A protein and the small-molecule ligand that binds it are described below.
Small molecule (SMILES): Nc1nc2c(ncn2[C@@H]2O[C@H](CO[P](=O)(O)O[P](=O)(O)NP(=O)(O)O)[C@@H](O)[C@H]2O)c(=O)[nH]1

Binding-site contacts:
Ligand atom O2' contacts residue PHE28 of chain 1.A at 3.2 Å.
Ligand atom O3A contacts residue GLY15 of chain 1.A at 3.2 Å (h-bond).
Ligand atom PB contacts residue MG1 of chain 1.D at 3.2 Å.
Ligand atom O2B contacts residue MG1 of chain 1.D at 2.1 Å.
Ligand atom O2B contacts residue SER17 of chain 1.A at 3.0 Å (h-bond).
Ligand atom O4' contacts residue LYS117 of chain 1.A at 3.2 Å (salt-bridge).
Ligand atom O2B contacts residue LYS16 of chain 1.A at 3.5 Å (salt-bridge).
Ligand atom N3B contacts residue GLY13 of chain 1.A at 3.1 Å (h-bond).
Ligand atom N2 contacts residue ASP119 of chain 1.A at 3.0 Å (salt-bridge).
Ligand atom N2 contacts residue LEU120 of chain 1.A at 3.5 Å.
Ligand atom O1B contacts residue GLY13 of chain 1.A at 3.5 Å (h-bond).
Ligand atom C8 contacts residue GLY15 of chain 1.A at 3.5 Å.
Ligand atom PG contacts residue MG1 of chain 1.D at 3.2 Å.
Ligand atom O1B contacts residue VAL14 of chain 1.A at 3.2 Å (h-bond).
Ligand atom O6 contacts residue SER145 of chain 1.A at 3.4 Å.
Ligand atom O6 contacts residue LYS117 of chain 1.A at 3.3 Å.
Ligand atom O6 contacts residue ASN116 of chain 1.A at 3.3 Å (h-bond).
Ligand atom O1G contacts residue PRO34 of chain 1.A at 3.4 Å.
Ligand atom O2' contacts residue ASP30 of chain 1.A at 3.1 Å (salt-bridge).
Ligand atom O2G contacts residue THR35 of chain 1.A at 2.9 Å (h-bond).
Ligand atom O2G contacts residue MG1 of chain 1.D at 2.1 Å.
Ligand atom O2' contacts residue VAL29 of chain 1.A at 2.7 Å (h-bond).
Ligand atom O3G contacts residue LYS16 of chain 1.A at 2.6 Å (salt-bridge).
Ligand atom O3' contacts residue ASP30 of chain 1.A at 2.9 Å (salt-bridge).
Ligand atom O1A contacts residue SER17 of chain 1.A at 3.3 Å (h-bond).
Ligand atom O1G contacts residue TYR32 of chain 1.A at 3.0 Å (h-bond).
Ligand atom O3G contacts residue GLY60 of chain 1.A at 2.9 Å (h-bond).
Ligand atom N1 contacts residue ASP119 of chain 1.A at 2.8 Å (salt-bridge).
Ligand atom O1B contacts residue GLY15 of chain 1.A at 3.0 Å (h-bond).
Ligand atom N7 contacts residue ASN116 of chain 1.A at 3.1 Å (h-bond).
Ligand atom O1B contacts residue LYS16 of chain 1.A at 2.9 Å (salt-bridge).
Ligand atom O1A contacts residue GLY15 of chain 1.A at 3.3 Å.
Ligand atom O2A contacts residue TYR32 of chain 1.A at 3.5 Å.
Ligand atom O3G contacts residue GLY12 of chain 1.A at 3.3 Å.
Ligand atom O1A contacts residue ALA18 of chain 1.A at 2.8 Å (h-bond).
Ligand atom O6 contacts residue ASP119 of chain 1.A at 3.5 Å (salt-bridge).
Ligand atom N3B contacts residue MG1 of chain 1.D at 3.4 Å.
Ligand atom N3B contacts residue TYR32 of chain 1.A at 3.5 Å.
Ligand atom C2' contacts residue VAL29 of chain 1.A at 3.4 Å (hydrophobic).
Ligand atom O6 contacts residue ALA146 of chain 1.A at 2.8 Å (h-bond).

Sequence of chain 1.A:
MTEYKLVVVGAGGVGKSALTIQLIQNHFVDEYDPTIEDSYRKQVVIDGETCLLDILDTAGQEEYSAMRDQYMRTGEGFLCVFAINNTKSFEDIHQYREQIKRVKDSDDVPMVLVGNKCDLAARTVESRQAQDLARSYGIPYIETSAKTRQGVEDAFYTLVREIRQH